Binding-site contacts:
Ligand atom N contacts residue THR125 of chain 1.I at 3.8 Å.
Ligand atom CA contacts residue GLU126 of chain 1.I at 3.8 Å.
Ligand atom OG1 contacts residue GLU126 of chain 1.I at 3.5 Å (salt-bridge).
Ligand atom O contacts residue A2G1 of chain 1.IA at 3.7 Å.
Ligand atom N contacts residue THR125 of chain 1.I at 3.9 Å.
Ligand atom CG2 contacts residue THR125 of chain 1.I at 3.7 Å.
Ligand atom CB contacts residue A2G1 of chain 1.IA at 2.5 Å.
Ligand atom CG2 contacts residue GLU126 of chain 1.I at 4.3 Å.
Ligand atom CB contacts residue GLU126 of chain 1.I at 4.4 Å.
Ligand atom CB contacts residue GLU126 of chain 1.I at 4.1 Å.
Ligand atom CG2 contacts residue A2G1 of chain 1.IA at 3.5 Å.
Ligand atom O contacts residue TRP122 of chain 1.I at 4.2 Å.
Ligand atom N contacts residue A2G1 of chain 1.IA at 4.3 Å.
Ligand atom C contacts residue GLU126 of chain 1.I at 3.9 Å.
Ligand atom OG1 contacts residue A2G1 of chain 1.IA at 1.3 Å.
Ligand atom C contacts residue THR125 of chain 1.I at 3.6 Å.
Ligand atom CA contacts residue THR125 of chain 1.I at 3.6 Å.
Ligand atom N contacts residue GLU126 of chain 1.I at 2.9 Å (salt-bridge).
Ligand atom CB contacts residue A2G1 of chain 1.IA at 3.6 Å.
Ligand atom N contacts residue GLU126 of chain 1.I at 3.2 Å (salt-bridge).
Ligand atom CG2 contacts residue TRP122 of chain 1.I at 4.0 Å (hydrophobic).
Ligand atom C contacts residue GLU126 of chain 1.I at 3.8 Å.
Ligand atom CB contacts residue GLU126 of chain 1.I at 4.2 Å.
Ligand atom CA contacts residue THR125 of chain 1.I at 4.4 Å.
Ligand atom CA contacts residue A2G1 of chain 1.IA at 3.6 Å.
Ligand atom N contacts residue A2G1 of chain 1.IA at 3.9 Å.
Ligand atom O contacts residue THR125 of chain 1.I at 3.6 Å.
Ligand atom CG1 contacts residue GLU126 of chain 1.I at 4.0 Å.
Ligand atom CA contacts residue GLU126 of chain 1.I at 3.8 Å.
Ligand atom CA contacts residue GLU126 of chain 1.I at 4.2 Å.
Ligand atom C contacts residue A2G1 of chain 1.IA at 3.5 Å.

Sequence of chain 1.I:
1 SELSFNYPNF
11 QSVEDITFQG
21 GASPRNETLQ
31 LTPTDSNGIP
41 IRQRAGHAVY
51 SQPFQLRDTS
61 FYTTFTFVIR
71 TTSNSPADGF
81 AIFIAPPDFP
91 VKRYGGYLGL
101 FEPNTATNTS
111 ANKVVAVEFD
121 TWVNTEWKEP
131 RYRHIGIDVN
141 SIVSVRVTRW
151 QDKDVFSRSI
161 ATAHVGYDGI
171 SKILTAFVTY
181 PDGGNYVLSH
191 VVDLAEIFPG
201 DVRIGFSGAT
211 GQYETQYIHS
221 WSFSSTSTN

The small molecule below binds the protein below.
Small molecule (SMILES): CC(=O)NCC(=O)N[C@H](C(=O)N[C@H](C(=O)N[C@@H](CO)C(=O)N[C@@H](C)C=O)[C@@H](C)O)C(C)C